Sequence of chain 2.B:
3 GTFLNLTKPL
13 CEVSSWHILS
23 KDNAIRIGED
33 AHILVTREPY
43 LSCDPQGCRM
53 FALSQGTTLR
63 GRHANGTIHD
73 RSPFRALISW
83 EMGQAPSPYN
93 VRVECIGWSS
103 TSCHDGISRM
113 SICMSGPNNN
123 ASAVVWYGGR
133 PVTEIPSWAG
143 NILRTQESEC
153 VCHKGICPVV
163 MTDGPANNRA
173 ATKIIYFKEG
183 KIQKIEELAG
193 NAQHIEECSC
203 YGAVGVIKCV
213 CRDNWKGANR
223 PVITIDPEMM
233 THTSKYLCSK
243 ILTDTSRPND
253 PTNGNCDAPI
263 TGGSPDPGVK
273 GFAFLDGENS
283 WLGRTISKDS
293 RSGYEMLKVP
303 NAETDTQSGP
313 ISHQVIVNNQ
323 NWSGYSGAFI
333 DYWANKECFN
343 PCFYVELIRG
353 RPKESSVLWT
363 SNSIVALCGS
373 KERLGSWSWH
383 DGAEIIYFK

Binding-site contacts:
Ligand atom C1 contacts residue ASN67 of chain 3.B at 1.4 Å.
Ligand atom C2 contacts residue TYR389 of chain 2.B at 4.2 Å (hydrophobic).
Ligand atom O7 contacts residue ASN67 of chain 3.B at 3.2 Å (h-bond).
Ligand atom C8 contacts residue ASN67 of chain 3.B at 4.5 Å.
Ligand atom O5 contacts residue TYR389 of chain 2.B at 4.2 Å.
Ligand atom C7 contacts residue ASN67 of chain 3.B at 3.3 Å.
Ligand atom C7 contacts residue LEU360 of chain 3.B at 3.8 Å (hydrophobic).
Ligand atom N2 contacts residue ASN67 of chain 3.B at 2.9 Å (h-bond).
Ligand atom O7 contacts residue ARG64 of chain 3.B at 2.9 Å (salt-bridge).
Ligand atom C1 contacts residue TYR389 of chain 2.B at 4.0 Å (hydrophobic).
Ligand atom C2 contacts residue ASN67 of chain 3.B at 2.4 Å.
Ligand atom C3 contacts residue ASN67 of chain 3.B at 3.8 Å.
Ligand atom O5 contacts residue ASN67 of chain 3.B at 2.3 Å (h-bond).
Ligand atom C8 contacts residue LEU360 of chain 3.B at 3.5 Å (hydrophobic).
Ligand atom C8 contacts residue ARG64 of chain 3.B at 3.6 Å.
Ligand atom C1 contacts residue LEU360 of chain 3.B at 4.4 Å (hydrophobic).
Ligand atom C4 contacts residue ASN67 of chain 3.B at 4.2 Å.
Ligand atom O7 contacts residue TYR389 of chain 2.B at 3.3 Å.
Ligand atom N2 contacts residue LEU360 of chain 3.B at 3.7 Å.
Ligand atom C7 contacts residue TYR389 of chain 2.B at 4.5 Å (hydrophobic).
Ligand atom C5 contacts residue ASN67 of chain 3.B at 3.6 Å.
Ligand atom C7 contacts residue ARG64 of chain 3.B at 3.6 Å.

Sequence of chain 3.B:
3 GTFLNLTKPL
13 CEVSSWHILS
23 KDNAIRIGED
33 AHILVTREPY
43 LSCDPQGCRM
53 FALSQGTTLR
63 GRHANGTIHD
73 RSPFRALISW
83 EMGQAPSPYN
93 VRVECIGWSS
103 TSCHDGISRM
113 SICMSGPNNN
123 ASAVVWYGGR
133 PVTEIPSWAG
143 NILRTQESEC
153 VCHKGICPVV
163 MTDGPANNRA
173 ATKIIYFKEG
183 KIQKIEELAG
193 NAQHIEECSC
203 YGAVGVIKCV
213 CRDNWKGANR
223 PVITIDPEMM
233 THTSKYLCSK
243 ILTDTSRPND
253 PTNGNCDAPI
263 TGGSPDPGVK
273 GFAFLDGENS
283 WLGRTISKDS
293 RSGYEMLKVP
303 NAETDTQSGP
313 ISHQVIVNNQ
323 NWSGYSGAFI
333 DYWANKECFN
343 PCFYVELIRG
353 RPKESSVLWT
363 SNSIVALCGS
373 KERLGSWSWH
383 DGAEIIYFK

A protein and the small-molecule ligand that binds it are described below.
Small molecule (SMILES): CC(=O)N[C@H]1[C@H](O[C@H]2[C@H](O)[C@@H](NC(C)=O)CO[C@@H]2CO)O[C@H](CO)[C@@H](O[C@@H]2O[C@H](CO)[C@@H](O)[C@H](O)[C@@H]2O)[C@@H]1O